Sequence of chain 4.A:
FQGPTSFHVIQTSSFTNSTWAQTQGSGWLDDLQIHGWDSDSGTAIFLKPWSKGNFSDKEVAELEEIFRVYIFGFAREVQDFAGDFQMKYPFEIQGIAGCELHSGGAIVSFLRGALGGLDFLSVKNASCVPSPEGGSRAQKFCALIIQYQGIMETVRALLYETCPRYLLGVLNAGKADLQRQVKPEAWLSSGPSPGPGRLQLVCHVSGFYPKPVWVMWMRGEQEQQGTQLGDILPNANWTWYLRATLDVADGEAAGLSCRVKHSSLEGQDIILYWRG

Binding-site contacts:
Ligand atom O6 contacts residue TRP22 of chain 4.A at 3.9 Å.
Ligand atom O5 contacts residue THR18 of chain 4.A at 3.9 Å.
Ligand atom O5 contacts residue ASN19 of chain 4.A at 2.4 Å (h-bond).
Ligand atom C5 contacts residue ASN19 of chain 4.A at 3.7 Å.
Ligand atom O6 contacts residue THR18 of chain 4.A at 3.9 Å.
Ligand atom N2 contacts residue THR21 of chain 4.A at 3.4 Å (h-bond).
Ligand atom C2 contacts residue ASN19 of chain 4.A at 2.4 Å.
Ligand atom N2 contacts residue ASN19 of chain 4.A at 2.9 Å (h-bond).
Ligand atom C1 contacts residue THR21 of chain 4.A at 4.2 Å.
Ligand atom C7 contacts residue ASN19 of chain 4.A at 3.5 Å.
Ligand atom C2 contacts residue THR21 of chain 4.A at 4.3 Å.
Ligand atom O7 contacts residue ASN19 of chain 4.A at 3.7 Å.
Ligand atom C7 contacts residue THR21 of chain 4.A at 4.1 Å.
Ligand atom O5 contacts residue TRP22 of chain 4.A at 3.6 Å.
Ligand atom C1 contacts residue ASN19 of chain 4.A at 1.4 Å.
Ligand atom C4 contacts residue ASN19 of chain 4.A at 4.2 Å.
Ligand atom C5 contacts residue TRP22 of chain 4.A at 4.0 Å (hydrophobic).
Ligand atom C6 contacts residue TRP22 of chain 4.A at 4.5 Å (hydrophobic).
Ligand atom C8 contacts residue THR21 of chain 4.A at 4.0 Å.
Ligand atom C3 contacts residue ASN19 of chain 4.A at 3.7 Å.
Ligand atom C1 contacts residue TRP22 of chain 4.A at 3.7 Å (hydrophobic).

A small-molecule ligand and the protein it binds are described below.
Small molecule (SMILES): CC(=O)N[C@@H]1[C@@H](O)[C@H](O)[C@@H](CO)O[C@H]1O